Sequence of chain 1.A:
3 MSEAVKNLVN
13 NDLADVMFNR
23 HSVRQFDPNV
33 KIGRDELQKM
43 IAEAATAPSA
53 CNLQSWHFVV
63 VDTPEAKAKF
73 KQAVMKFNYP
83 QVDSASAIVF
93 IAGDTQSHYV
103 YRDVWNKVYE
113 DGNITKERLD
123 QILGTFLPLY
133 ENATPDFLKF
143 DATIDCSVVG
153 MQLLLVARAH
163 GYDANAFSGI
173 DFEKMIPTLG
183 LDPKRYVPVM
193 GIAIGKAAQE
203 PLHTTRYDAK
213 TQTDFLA

Binding-site contacts:
Ligand atom C7 contacts residue CYS53 of chain 1.B at 3.5 Å (hydrophobic).
Ligand atom C13 contacts residue ILE124 of chain 1.B at 3.8 Å (hydrophobic).
Ligand atom C2 contacts residue SER170 of chain 1.A at 3.9 Å.
Ligand atom C12 contacts residue TRP107 of chain 1.B at 3.9 Å (hydrophobic).
Ligand atom C5 contacts residue FMN1 of chain 1.C at 3.2 Å.
Ligand atom C3 contacts residue GLY171 of chain 1.A at 3.7 Å.
Ligand atom C8 contacts residue CYS53 of chain 1.B at 3.5 Å (hydrophobic).
Ligand atom C7 contacts residue PHE128 of chain 1.B at 3.6 Å (hydrophobic).
Ligand atom C contacts residue PHE174 of chain 1.A at 3.4 Å (hydrophobic).
Ligand atom C9 contacts residue PHE128 of chain 1.B at 3.8 Å (hydrophobic).
Ligand atom C9 contacts residue FMN1 of chain 1.C at 3.4 Å.
Ligand atom O2 contacts residue CYS53 of chain 1.B at 2.7 Å (h-bond).
Ligand atom C6 contacts residue FMN1 of chain 1.C at 3.1 Å.
Ligand atom C contacts residue SER170 of chain 1.A at 3.2 Å.
Ligand atom C11 contacts residue ILE124 of chain 1.B at 3.9 Å (hydrophobic).
Ligand atom C3 contacts residue PHE128 of chain 1.B at 3.9 Å (hydrophobic).
Ligand atom C contacts residue ILE172 of chain 1.A at 3.6 Å (hydrophobic).
Ligand atom C6 contacts residue ALA52 of chain 1.B at 3.7 Å (hydrophobic).
Ligand atom C17 contacts residue ARG120 of chain 1.B at 3.6 Å.
Ligand atom C2 contacts residue PHE139 of chain 1.B at 3.4 Å (hydrophobic).
Ligand atom C16 contacts residue ARG120 of chain 1.B at 3.2 Å.
Ligand atom C3 contacts residue SER170 of chain 1.A at 3.7 Å.
Ligand atom C contacts residue MET77 of chain 1.A at 3.8 Å (hydrophobic).
Ligand atom C6 contacts residue CYS53 of chain 1.B at 3.5 Å (hydrophobic).
Ligand atom C1 contacts residue PHE139 of chain 1.B at 3.4 Å (hydrophobic).
Ligand atom C10 contacts residue CYS53 of chain 1.B at 3.9 Å (hydrophobic).
Ligand atom O2 contacts residue FMN1 of chain 1.C at 2.8 Å (h-bond).
Ligand atom C5 contacts residue SER170 of chain 1.A at 3.4 Å.
Ligand atom C1 contacts residue LEU131 of chain 1.B at 3.7 Å (hydrophobic).
Ligand atom C4 contacts residue SER170 of chain 1.A at 3.9 Å.
Ligand atom C1 contacts residue PHE174 of chain 1.A at 4.0 Å (hydrophobic).
Ligand atom C14 contacts residue ARG26 of chain 1.A at 3.6 Å.
Ligand atom C5 contacts residue GLY171 of chain 1.A at 4.0 Å.
Ligand atom O2 contacts residue ALA52 of chain 1.B at 3.8 Å.
Ligand atom C contacts residue GLY171 of chain 1.A at 3.7 Å.
Ligand atom O1 contacts residue ARG120 of chain 1.B at 3.1 Å (salt-bridge).
Ligand atom C4 contacts residue PHE128 of chain 1.B at 3.9 Å (hydrophobic).
Ligand atom C8 contacts residue FMN1 of chain 1.C at 3.3 Å.
Ligand atom C12 contacts residue ARG26 of chain 1.A at 3.7 Å.
Ligand atom C7 contacts residue FMN1 of chain 1.C at 3.4 Å.

Sequence of chain 1.B:
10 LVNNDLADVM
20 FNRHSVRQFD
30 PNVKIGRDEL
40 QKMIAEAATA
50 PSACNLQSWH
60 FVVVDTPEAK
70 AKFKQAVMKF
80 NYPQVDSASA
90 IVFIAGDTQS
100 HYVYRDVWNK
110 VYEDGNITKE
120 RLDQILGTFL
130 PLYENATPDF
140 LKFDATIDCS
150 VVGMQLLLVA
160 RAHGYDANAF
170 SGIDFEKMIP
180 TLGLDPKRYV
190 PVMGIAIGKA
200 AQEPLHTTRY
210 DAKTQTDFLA

A small-molecule ligand and the protein it binds are described below.
Small molecule (SMILES): CCCCCCCCC(=O)CCCCCCCCC(=O)O